Sequence of chain 1.C:
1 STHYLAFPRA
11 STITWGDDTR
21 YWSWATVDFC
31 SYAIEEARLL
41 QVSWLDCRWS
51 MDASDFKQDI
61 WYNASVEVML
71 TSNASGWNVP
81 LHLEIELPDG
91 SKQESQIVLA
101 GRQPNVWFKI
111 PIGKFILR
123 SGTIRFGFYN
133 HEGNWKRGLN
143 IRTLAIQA

Binding-site contacts:
Ligand atom C5 contacts residue TRP137 of chain 1.C at 3.8 Å (hydrophobic).
Ligand atom O7 contacts residue TRP44 of chain 1.C at 3.0 Å (h-bond).
Ligand atom O6 contacts residue HIS133 of chain 1.C at 3.8 Å.
Ligand atom C6 contacts residue TRP44 of chain 1.C at 3.5 Å (hydrophobic).
Ligand atom C2 contacts residue GLY135 of chain 1.C at 3.9 Å.
Ligand atom O3 contacts residue TRP44 of chain 1.C at 3.5 Å.
Ligand atom O6 contacts residue GLN58 of chain 1.E at 2.7 Å (h-bond).
Ligand atom O7 contacts residue TRP15 of chain 1.C at 3.6 Å (h-bond).
Ligand atom C3 contacts residue SER43 of chain 1.C at 3.6 Å.
Ligand atom O7 contacts residue VAL42 of chain 1.C at 3.6 Å.
Ligand atom C6 contacts residue ASP59 of chain 1.E at 3.7 Å.
Ligand atom C2 contacts residue TRP15 of chain 1.C at 4.0 Å (hydrophobic).
Ligand atom O4 contacts residue TRP44 of chain 1.C at 3.6 Å.
Ligand atom O6 contacts residue TRP44 of chain 1.C at 3.4 Å.
Ligand atom O6 contacts residue THR14 of chain 1.C at 3.5 Å.
Ligand atom O7 contacts residue ASN78 of chain 1.H at 3.9 Å.
Ligand atom C1 contacts residue TRP44 of chain 1.C at 3.9 Å (hydrophobic).
Ligand atom C8 contacts residue TYR21 of chain 1.C at 3.6 Å (hydrophobic).
Ligand atom C4 contacts residue TRP44 of chain 1.C at 4.0 Å (hydrophobic).
Ligand atom O7 contacts residue ALA100 of chain 1.H at 3.0 Å.
Ligand atom C1 contacts residue GLY135 of chain 1.C at 3.9 Å.
Ligand atom C8 contacts residue ALA100 of chain 1.H at 3.9 Å (hydrophobic).
Ligand atom C6 contacts residue TRP137 of chain 1.C at 3.7 Å (hydrophobic).
Ligand atom O1 contacts residue GLY101 of chain 1.H at 2.8 Å.
Ligand atom O7 contacts residue SER43 of chain 1.C at 3.1 Å (h-bond).
Ligand atom C7 contacts residue GLY135 of chain 1.C at 3.8 Å.
Ligand atom N2 contacts residue TRP15 of chain 1.C at 3.3 Å (h-bond).
Ligand atom C7 contacts residue TRP15 of chain 1.C at 3.2 Å (hydrophobic).
Ligand atom C5 contacts residue TRP44 of chain 1.C at 3.5 Å (hydrophobic).
Ligand atom N2 contacts residue GLY135 of chain 1.C at 3.0 Å (h-bond).
Ligand atom O7 contacts residue GLY135 of chain 1.C at 3.5 Å.
Ligand atom O3 contacts residue TRP15 of chain 1.C at 2.9 Å (h-bond).
Ligand atom C3 contacts residue TRP15 of chain 1.C at 3.9 Å (hydrophobic).
Ligand atom C6 contacts residue THR14 of chain 1.C at 3.6 Å.
Ligand atom O5 contacts residue TRP137 of chain 1.C at 3.8 Å.
Ligand atom C8 contacts residue TRP15 of chain 1.C at 3.5 Å (hydrophobic).
Ligand atom O4 contacts residue SER43 of chain 1.C at 3.5 Å.
Ligand atom C6 contacts residue GLN58 of chain 1.E at 3.4 Å.
Ligand atom O5 contacts residue TRP44 of chain 1.C at 4.0 Å.
Ligand atom C7 contacts residue ALA100 of chain 1.H at 3.5 Å (hydrophobic).

This protein binds this small molecule.
Small molecule (SMILES): CC(=O)N[C@@H]1[C@@H](O)[C@H](O[C@@H]2O[C@H](CO)[C@@H](O[C@@H]3O[C@H](CO)[C@@H](O)[C@H](O)[C@H]3NC(C)=O)[C@H](O)[C@H]2NC(C)=O)[C@@H](CO)O[C@H]1O

Sequence of chain 1.E:
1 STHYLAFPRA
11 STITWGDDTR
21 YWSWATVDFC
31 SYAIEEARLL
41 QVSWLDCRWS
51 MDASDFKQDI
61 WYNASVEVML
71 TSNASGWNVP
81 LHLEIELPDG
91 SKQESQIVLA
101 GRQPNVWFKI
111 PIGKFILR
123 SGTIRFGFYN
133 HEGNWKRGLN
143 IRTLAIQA

Sequence of chain 1.H:
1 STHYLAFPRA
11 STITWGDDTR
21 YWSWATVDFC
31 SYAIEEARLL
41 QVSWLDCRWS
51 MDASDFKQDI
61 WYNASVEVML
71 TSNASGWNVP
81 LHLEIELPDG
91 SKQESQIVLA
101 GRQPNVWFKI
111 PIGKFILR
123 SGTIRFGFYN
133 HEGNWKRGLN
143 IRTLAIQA